Sequence of chain 1.L:
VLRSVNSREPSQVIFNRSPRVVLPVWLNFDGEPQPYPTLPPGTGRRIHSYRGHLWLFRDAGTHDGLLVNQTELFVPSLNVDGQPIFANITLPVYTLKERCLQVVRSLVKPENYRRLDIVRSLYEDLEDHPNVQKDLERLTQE

This protein binds this small molecule.
Small molecule (SMILES): CC(=O)N[C@H](C(=O)N[C@H](C(=O)N1C[C@H](O)C[C@H]1C(=O)NCc1ccc(-c2scnc2C)cc1)C(C)(C)C)C(C)(C)C

Binding-site contacts:
Ligand atom CAU contacts residue TRP37 of chain 1.L at 3.5 Å (hydrophobic).
Ligand atom CAS contacts residue TYR47 of chain 1.L at 3.7 Å (hydrophobic).
Ligand atom OAC contacts residue ASN16 of chain 1.L at 3.4 Å (h-bond).
Ligand atom OAC contacts residue PHE40 of chain 1.L at 3.6 Å.
Ligand atom CAS contacts residue HIS59 of chain 1.L at 3.4 Å.
Ligand atom CG1 contacts residue ARG18 of chain 1.L at 3.7 Å.
Ligand atom CBD contacts residue TYR47 of chain 1.L at 3.6 Å (hydrophobic).
Ligand atom NBI contacts residue ARG56 of chain 1.L at 3.1 Å (salt-bridge).
Ligand atom CAV contacts residue TYR47 of chain 1.L at 3.6 Å (hydrophobic).
Ligand atom CAT contacts residue SER60 of chain 1.L at 3.8 Å.
Ligand atom OAX contacts residue HIS64 of chain 1.L at 2.6 Å (h-bond).
Ligand atom CAT contacts residue TRP66 of chain 1.L at 3.6 Å (hydrophobic).
Ligand atom CBF contacts residue TYR47 of chain 1.L at 3.7 Å (hydrophobic).
Ligand atom CAT contacts residue TRP37 of chain 1.L at 3.8 Å (hydrophobic).
Ligand atom CAL contacts residue TRP37 of chain 1.L at 3.7 Å (hydrophobic).
Ligand atom CBG contacts residue ILE58 of chain 1.L at 3.8 Å (hydrophobic).
Ligand atom SBK contacts residue PHE25 of chain 1.L at 3.8 Å.
Ligand atom NBI contacts residue PRO48 of chain 1.L at 3.7 Å.
Ligand atom OAW contacts residue TYR47 of chain 1.L at 2.8 Å (h-bond).
Ligand atom CAU contacts residue TYR47 of chain 1.L at 3.4 Å (hydrophobic).
Ligand atom O contacts residue HIS64 of chain 1.L at 3.4 Å.
Ligand atom NAY contacts residue HIS59 of chain 1.L at 2.9 Å (h-bond).
Ligand atom CG2 contacts residue TYR61 of chain 1.L at 3.0 Å (hydrophobic).
Ligand atom OAX contacts residue SER60 of chain 1.L at 2.8 Å (h-bond).
Ligand atom CAS contacts residue TRP66 of chain 1.L at 3.5 Å (hydrophobic).
Ligand atom OAP contacts residue TYR61 of chain 1.L at 3.8 Å.
Ligand atom CBE contacts residue ILE58 of chain 1.L at 3.7 Å (hydrophobic).
Ligand atom CAT contacts residue HIS64 of chain 1.L at 3.6 Å.
Ligand atom CBJ contacts residue ARG56 of chain 1.L at 3.8 Å.
Ligand atom CG1 contacts residue TYR61 of chain 1.L at 3.3 Å (hydrophobic).
Ligand atom N contacts residue ASN16 of chain 1.L at 3.6 Å.
Ligand atom O contacts residue PHE40 of chain 1.L at 3.7 Å.
Ligand atom CAL contacts residue TYR47 of chain 1.L at 3.3 Å (hydrophobic).
Ligand atom CAV contacts residue HIS59 of chain 1.L at 3.6 Å.
Ligand atom CBE contacts residue TYR47 of chain 1.L at 3.6 Å (hydrophobic).
Ligand atom CBF contacts residue HIS59 of chain 1.L at 3.6 Å.
Ligand atom NAQ contacts residue TYR47 of chain 1.L at 3.7 Å.
Ligand atom CBJ contacts residue PRO48 of chain 1.L at 3.2 Å (hydrophobic).
Ligand atom OAX contacts residue TYR61 of chain 1.L at 3.7 Å.
Ligand atom CAR contacts residue HIS59 of chain 1.L at 3.4 Å.